Sequence of chain 2.D:
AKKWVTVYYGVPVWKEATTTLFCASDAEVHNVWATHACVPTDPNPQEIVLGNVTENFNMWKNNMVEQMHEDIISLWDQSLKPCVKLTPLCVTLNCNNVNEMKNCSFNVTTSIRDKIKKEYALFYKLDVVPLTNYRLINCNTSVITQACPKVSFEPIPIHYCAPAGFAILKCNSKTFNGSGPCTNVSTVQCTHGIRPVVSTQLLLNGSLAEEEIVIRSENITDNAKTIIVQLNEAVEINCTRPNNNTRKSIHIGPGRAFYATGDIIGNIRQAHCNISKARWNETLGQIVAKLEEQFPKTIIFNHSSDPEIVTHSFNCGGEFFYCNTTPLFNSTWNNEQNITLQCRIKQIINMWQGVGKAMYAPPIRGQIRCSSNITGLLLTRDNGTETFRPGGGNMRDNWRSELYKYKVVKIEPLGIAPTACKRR

A protein and the small-molecule ligand that binds it are described below.
Small molecule (SMILES): CC(=O)N[C@@H]1[C@@H](O)[C@H](O)[C@@H](CO)O[C@H]1O

Binding-site contacts:
Ligand atom N2 contacts residue ASN282 of chain 2.D at 2.9 Å (h-bond).
Ligand atom O6 contacts residue THR284 of chain 2.D at 4.2 Å.
Ligand atom C8 contacts residue GLN418 of chain 2.D at 3.9 Å.
Ligand atom C8 contacts residue ASN282 of chain 2.D at 4.3 Å.
Ligand atom C1 contacts residue ILE303 of chain 2.D at 3.9 Å (hydrophobic).
Ligand atom O5 contacts residue ASN282 of chain 2.D at 2.4 Å (h-bond).
Ligand atom O5 contacts residue ILE303 of chain 2.D at 3.3 Å.
Ligand atom O7 contacts residue ASN282 of chain 2.D at 3.0 Å (h-bond).
Ligand atom C6 contacts residue ILE303 of chain 2.D at 4.2 Å (hydrophobic).
Ligand atom O7 contacts residue GLN418 of chain 2.D at 4.3 Å.
Ligand atom O6 contacts residue ILE303 of chain 2.D at 4.2 Å.
Ligand atom C4 contacts residue ASN282 of chain 2.D at 4.2 Å.
Ligand atom C5 contacts residue ILE303 of chain 2.D at 4.4 Å (hydrophobic).
Ligand atom C7 contacts residue ASN282 of chain 2.D at 3.1 Å.
Ligand atom C3 contacts residue ASN282 of chain 2.D at 3.8 Å.
Ligand atom C1 contacts residue ASN282 of chain 2.D at 1.4 Å.
Ligand atom C2 contacts residue ASN282 of chain 2.D at 2.5 Å.
Ligand atom C5 contacts residue ASN282 of chain 2.D at 3.7 Å.